Sequence of chain 1.D:
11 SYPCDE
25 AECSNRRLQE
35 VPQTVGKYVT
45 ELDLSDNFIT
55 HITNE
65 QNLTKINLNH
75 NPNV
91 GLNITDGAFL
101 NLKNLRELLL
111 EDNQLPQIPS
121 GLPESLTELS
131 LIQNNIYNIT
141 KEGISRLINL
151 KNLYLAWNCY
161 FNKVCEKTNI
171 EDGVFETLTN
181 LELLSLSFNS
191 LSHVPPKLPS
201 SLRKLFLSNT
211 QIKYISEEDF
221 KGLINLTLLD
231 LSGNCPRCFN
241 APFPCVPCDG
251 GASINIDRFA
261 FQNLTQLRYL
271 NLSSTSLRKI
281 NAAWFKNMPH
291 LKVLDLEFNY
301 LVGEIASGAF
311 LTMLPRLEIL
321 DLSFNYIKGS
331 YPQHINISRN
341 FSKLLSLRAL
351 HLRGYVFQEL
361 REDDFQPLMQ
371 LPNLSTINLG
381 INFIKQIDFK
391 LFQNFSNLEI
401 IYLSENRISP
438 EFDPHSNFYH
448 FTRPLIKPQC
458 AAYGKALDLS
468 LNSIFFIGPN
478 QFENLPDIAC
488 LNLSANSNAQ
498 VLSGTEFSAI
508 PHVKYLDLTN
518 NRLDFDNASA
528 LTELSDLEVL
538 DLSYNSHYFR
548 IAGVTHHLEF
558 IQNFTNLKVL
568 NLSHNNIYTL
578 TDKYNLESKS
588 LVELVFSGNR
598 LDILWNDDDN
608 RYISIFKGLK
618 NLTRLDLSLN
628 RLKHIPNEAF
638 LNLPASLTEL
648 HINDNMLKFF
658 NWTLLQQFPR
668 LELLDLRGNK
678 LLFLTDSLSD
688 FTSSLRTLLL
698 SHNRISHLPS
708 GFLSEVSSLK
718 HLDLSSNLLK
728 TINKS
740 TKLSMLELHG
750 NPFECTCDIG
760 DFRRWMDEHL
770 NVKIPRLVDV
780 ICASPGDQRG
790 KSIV

Binding-site contacts:
Ligand atom C2 contacts residue ASP514 of chain 1.D at 3.7 Å.
Ligand atom O7 contacts residue LYS454 of chain 1.D at 2.9 Å (salt-bridge).
Ligand atom C3 contacts residue ASN489 of chain 1.D at 3.7 Å.
Ligand atom N2 contacts residue ASP514 of chain 1.D at 3.0 Å (salt-bridge).
Ligand atom C6 contacts residue SER467 of chain 1.D at 3.7 Å.
Ligand atom C6 contacts residue LEU468 of chain 1.D at 3.9 Å (hydrophobic).
Ligand atom O7 contacts residue ILE453 of chain 1.D at 3.6 Å.
Ligand atom C8 contacts residue CYS457 of chain 1.D at 3.8 Å (hydrophobic).
Ligand atom C8 contacts residue ARG547 of chain 1.C at 4.3 Å.
Ligand atom C8 contacts residue ASP514 of chain 1.D at 3.8 Å.
Ligand atom C1 contacts residue ASP514 of chain 1.D at 3.7 Å.
Ligand atom C2 contacts residue ASN489 of chain 1.D at 2.3 Å.
Ligand atom C7 contacts residue ASP514 of chain 1.D at 3.9 Å.
Ligand atom C5 contacts residue ARG450 of chain 1.D at 4.0 Å.
Ligand atom O3 contacts residue LYS454 of chain 1.D at 3.9 Å.
Ligand atom C1 contacts residue SER467 of chain 1.D at 4.0 Å.
Ligand atom C5 contacts residue SER491 of chain 1.D at 4.1 Å.
Ligand atom C8 contacts residue ASN489 of chain 1.D at 4.3 Å.
Ligand atom O5 contacts residue SER491 of chain 1.D at 4.0 Å.
Ligand atom C3 contacts residue ASP514 of chain 1.D at 3.9 Å.
Ligand atom O7 contacts residue ASP465 of chain 1.D at 4.3 Å.
Ligand atom C7 contacts residue ASN489 of chain 1.D at 3.4 Å.
Ligand atom C1 contacts residue SER491 of chain 1.D at 4.1 Å.
Ligand atom C7 contacts residue LYS454 of chain 1.D at 3.9 Å.
Ligand atom C1 contacts residue ASN489 of chain 1.D at 1.4 Å.
Ligand atom O6 contacts residue SER467 of chain 1.D at 3.1 Å (h-bond).
Ligand atom O6 contacts residue SER404 of chain 1.D at 3.9 Å.
Ligand atom O5 contacts residue ASN489 of chain 1.D at 2.4 Å (h-bond).
Ligand atom C8 contacts residue TYR512 of chain 1.D at 3.8 Å (hydrophobic).
Ligand atom O7 contacts residue ASN489 of chain 1.D at 3.8 Å.
Ligand atom C8 contacts residue LYS454 of chain 1.D at 3.9 Å.
Ligand atom C5 contacts residue ASN489 of chain 1.D at 3.6 Å.
Ligand atom N2 contacts residue ASN489 of chain 1.D at 2.6 Å (h-bond).
Ligand atom O6 contacts residue LEU468 of chain 1.D at 3.6 Å.
Ligand atom O5 contacts residue ASP465 of chain 1.D at 4.0 Å.
Ligand atom C5 contacts residue SER467 of chain 1.D at 4.0 Å.
Ligand atom O5 contacts residue SER467 of chain 1.D at 3.1 Å.
Ligand atom C4 contacts residue ASN489 of chain 1.D at 4.2 Å.
Ligand atom C1 contacts residue ASP465 of chain 1.D at 3.8 Å.
Ligand atom C2 contacts residue ASP465 of chain 1.D at 4.1 Å.

The small molecule below binds the protein below.
Small molecule (SMILES): CC(=O)N[C@H]1[C@H](O[C@H]2[C@H](O)[C@@H](NC(C)=O)CO[C@@H]2CO)O[C@H](CO)[C@@H](O)[C@@H]1O

Sequence of chain 1.C:
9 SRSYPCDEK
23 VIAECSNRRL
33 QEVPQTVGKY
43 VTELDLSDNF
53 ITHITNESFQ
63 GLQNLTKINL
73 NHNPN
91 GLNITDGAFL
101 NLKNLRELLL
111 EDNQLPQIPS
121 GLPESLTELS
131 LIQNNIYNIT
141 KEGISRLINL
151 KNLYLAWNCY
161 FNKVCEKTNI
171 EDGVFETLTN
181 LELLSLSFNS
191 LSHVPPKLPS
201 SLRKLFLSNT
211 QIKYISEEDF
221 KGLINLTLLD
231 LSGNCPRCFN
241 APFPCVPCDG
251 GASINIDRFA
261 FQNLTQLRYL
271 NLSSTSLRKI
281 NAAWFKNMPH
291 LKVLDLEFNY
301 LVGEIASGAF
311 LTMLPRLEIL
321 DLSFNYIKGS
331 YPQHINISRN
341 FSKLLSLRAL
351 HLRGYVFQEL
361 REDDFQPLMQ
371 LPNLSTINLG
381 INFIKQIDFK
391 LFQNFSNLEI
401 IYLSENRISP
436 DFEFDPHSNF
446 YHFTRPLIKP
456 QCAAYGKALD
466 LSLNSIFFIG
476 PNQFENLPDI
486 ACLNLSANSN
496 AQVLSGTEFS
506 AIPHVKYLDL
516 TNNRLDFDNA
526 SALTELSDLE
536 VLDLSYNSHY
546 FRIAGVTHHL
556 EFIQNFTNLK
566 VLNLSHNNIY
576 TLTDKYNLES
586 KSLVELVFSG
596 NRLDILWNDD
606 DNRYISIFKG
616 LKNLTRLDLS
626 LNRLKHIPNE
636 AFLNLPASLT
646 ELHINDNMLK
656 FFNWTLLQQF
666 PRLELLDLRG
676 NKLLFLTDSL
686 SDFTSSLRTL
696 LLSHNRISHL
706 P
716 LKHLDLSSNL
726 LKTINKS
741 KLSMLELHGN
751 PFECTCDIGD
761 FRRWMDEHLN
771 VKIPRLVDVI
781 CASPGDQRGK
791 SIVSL